This small molecule binds to this protein.
Small molecule (SMILES): O=c1[nH]cnc2c1ncn2[C@@H]1O[C@H](COP(=O)(O)O)[C@@H](O)[C@H]1O

Sequence of chain 1.C:
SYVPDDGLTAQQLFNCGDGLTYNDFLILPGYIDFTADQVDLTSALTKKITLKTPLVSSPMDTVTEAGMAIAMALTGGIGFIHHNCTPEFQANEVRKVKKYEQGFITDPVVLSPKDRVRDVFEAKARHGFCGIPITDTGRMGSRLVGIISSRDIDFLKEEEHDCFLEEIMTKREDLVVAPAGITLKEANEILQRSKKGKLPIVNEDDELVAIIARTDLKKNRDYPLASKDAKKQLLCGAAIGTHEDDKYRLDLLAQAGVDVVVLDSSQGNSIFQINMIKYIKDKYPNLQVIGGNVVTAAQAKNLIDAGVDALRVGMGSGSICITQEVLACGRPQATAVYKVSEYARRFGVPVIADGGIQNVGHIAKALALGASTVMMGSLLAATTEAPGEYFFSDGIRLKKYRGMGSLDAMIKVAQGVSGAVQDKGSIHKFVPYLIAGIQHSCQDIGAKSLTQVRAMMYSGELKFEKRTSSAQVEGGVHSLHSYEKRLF

Binding-site contacts:
Ligand atom O5' contacts residue SER334 of chain 1.D at 3.5 Å (h-bond).
Ligand atom O6 contacts residue SER421 of chain 1.D at 3.4 Å (h-bond).
Ligand atom O3P contacts residue GLY370 of chain 1.D at 3.5 Å.
Ligand atom N1 contacts residue GLN446 of chain 1.D at 2.7 Å (h-bond).
Ligand atom O2' contacts residue ARG327 of chain 1.D at 2.8 Å (salt-bridge).
Ligand atom O2P contacts residue GLY333 of chain 1.D at 3.2 Å.
Ligand atom O2' contacts residue ASP369 of chain 1.D at 2.4 Å (salt-bridge).
Ligand atom O3P contacts residue SER393 of chain 1.D at 3.6 Å.
Ligand atom O1P contacts residue SER393 of chain 1.D at 2.7 Å (h-bond).
Ligand atom O6 contacts residue MET419 of chain 1.D at 3.1 Å (h-bond).
Ligand atom O1P contacts residue TYR416 of chain 1.D at 3.0 Å (h-bond).
Ligand atom C2' contacts residue NAD1 of chain 1.IA at 3.6 Å.
Ligand atom C4 contacts residue NAD1 of chain 1.IA at 3.4 Å.
Ligand atom C2' contacts residue ARG327 of chain 1.D at 3.4 Å.
Ligand atom C4' contacts residue ASP369 of chain 1.D at 3.3 Å.
Ligand atom C1' contacts residue NAD1 of chain 1.IA at 3.6 Å.
Ligand atom O3' contacts residue ARG327 of chain 1.D at 3.3 Å (salt-bridge).
Ligand atom O3P contacts residue GLY392 of chain 1.D at 2.8 Å (h-bond).
Ligand atom C3' contacts residue ASP369 of chain 1.D at 3.3 Å.
Ligand atom O6 contacts residue GLY447 of chain 1.D at 3.6 Å.
Ligand atom O6 contacts residue GLY420 of chain 1.D at 2.6 Å (h-bond).
Ligand atom O1P contacts residue SER334 of chain 1.D at 2.5 Å (h-bond).
Ligand atom C2 contacts residue NAD1 of chain 1.IA at 3.5 Å.
Ligand atom O5' contacts residue GLY370 of chain 1.D at 3.5 Å.
Ligand atom C2 contacts residue GLN446 of chain 1.D at 3.2 Å.
Ligand atom C2 contacts residue CYS336 of chain 1.D at 3.6 Å (hydrophobic).
Ligand atom O5' contacts residue GLY333 of chain 1.D at 3.4 Å.
Ligand atom C6 contacts residue GLY420 of chain 1.D at 3.4 Å.
Ligand atom O1P contacts residue GLY392 of chain 1.D at 3.3 Å.
Ligand atom O2' contacts residue NAD1 of chain 1.IA at 2.7 Å (h-bond).
Ligand atom O6 contacts residue GLY418 of chain 1.D at 3.2 Å.
Ligand atom O2P contacts residue GLY371 of chain 1.D at 3.1 Å (h-bond).
Ligand atom O3' contacts residue SER73 of chain 1.D at 3.5 Å.
Ligand atom N7 contacts residue MET419 of chain 1.D at 3.4 Å (h-bond).
Ligand atom P contacts residue SER334 of chain 1.D at 3.4 Å.
Ligand atom N7 contacts residue GLY418 of chain 1.D at 3.4 Å.
Ligand atom N3 contacts residue NAD1 of chain 1.IA at 3.1 Å.
Ligand atom C2' contacts residue ASP369 of chain 1.D at 3.4 Å.
Ligand atom O2P contacts residue SER334 of chain 1.D at 2.5 Å (h-bond).
Ligand atom O3' contacts residue ASP369 of chain 1.D at 2.3 Å (salt-bridge).

Sequence of chain 1.D:
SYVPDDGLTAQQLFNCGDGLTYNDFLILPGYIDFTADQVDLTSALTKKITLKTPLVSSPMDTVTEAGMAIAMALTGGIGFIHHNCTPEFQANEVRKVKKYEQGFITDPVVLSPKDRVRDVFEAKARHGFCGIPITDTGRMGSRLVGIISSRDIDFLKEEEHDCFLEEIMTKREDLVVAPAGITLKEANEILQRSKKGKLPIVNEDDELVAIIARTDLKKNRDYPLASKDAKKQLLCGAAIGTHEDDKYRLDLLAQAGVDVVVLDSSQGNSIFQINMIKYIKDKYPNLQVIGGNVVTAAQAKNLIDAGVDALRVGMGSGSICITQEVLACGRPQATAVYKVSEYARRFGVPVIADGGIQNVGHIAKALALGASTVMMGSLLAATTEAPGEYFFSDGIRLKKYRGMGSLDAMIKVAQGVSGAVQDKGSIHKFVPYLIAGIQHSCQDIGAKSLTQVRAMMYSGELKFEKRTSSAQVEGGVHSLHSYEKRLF